Sequence of chain 1.A:
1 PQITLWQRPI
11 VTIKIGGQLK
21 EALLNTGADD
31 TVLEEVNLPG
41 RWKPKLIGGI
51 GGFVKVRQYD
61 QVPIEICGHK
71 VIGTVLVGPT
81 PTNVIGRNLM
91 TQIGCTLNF

This small molecule binds to this protein.
Small molecule (SMILES): CC(C)[C@H](NC(=O)[C@H](Cc1ccc(O)cc1)NC(=O)[C@H](Cc1ccccc1)NC(=O)[C@@H](NC(=O)[C@@H](N)CCC(=O)O)[C@@H](C)O)C(=O)N[C@@H](CC(=O)O)C(=O)NCC(=O)O

Sequence of chain 1.B:
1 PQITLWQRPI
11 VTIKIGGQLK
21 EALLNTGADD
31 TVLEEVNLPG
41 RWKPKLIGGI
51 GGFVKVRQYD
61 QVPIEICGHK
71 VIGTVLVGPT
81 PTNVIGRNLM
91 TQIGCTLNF

Binding-site contacts:
Ligand atom CA contacts residue GLY27 of chain 1.B at 3.4 Å.
Ligand atom CD1 contacts residue GLY27 of chain 1.B at 2.2 Å.
Ligand atom CD contacts residue ARG8 of chain 1.B at 3.4 Å.
Ligand atom OD2 contacts residue ARG8 of chain 1.A at 2.5 Å (salt-bridge).
Ligand atom N contacts residue GLY27 of chain 1.B at 2.8 Å (h-bond).
Ligand atom CG contacts residue GLY27 of chain 1.B at 3.4 Å.
Ligand atom N contacts residue ARG8 of chain 1.B at 2.5 Å (salt-bridge).
Ligand atom CB contacts residue GLY27 of chain 1.A at 3.1 Å.
Ligand atom CA contacts residue ASN25 of chain 1.A at 3.3 Å.
Ligand atom CG contacts residue ASP29 of chain 1.B at 3.2 Å.
Ligand atom CE1 contacts residue VAL84 of chain 1.B at 3.3 Å (hydrophobic).
Ligand atom OD1 contacts residue ARG8 of chain 1.A at 2.8 Å (salt-bridge).
Ligand atom C contacts residue GLY27 of chain 1.A at 3.5 Å.
Ligand atom CA contacts residue ALA28 of chain 1.A at 3.3 Å (hydrophobic).
Ligand atom CG contacts residue ARG8 of chain 1.A at 3.0 Å.
Ligand atom OG1 contacts residue ASP29 of chain 1.A at 3.2 Å (salt-bridge).
Ligand atom CA contacts residue ARG8 of chain 1.B at 3.5 Å.
Ligand atom OG1 contacts residue ASP30 of chain 1.A at 3.2 Å (salt-bridge).
Ligand atom O contacts residue GLY48 of chain 1.B at 3.1 Å (h-bond).
Ligand atom O contacts residue ASP29 of chain 1.B at 3.1 Å (salt-bridge).
Ligand atom CD2 contacts residue THR82 of chain 1.A at 3.5 Å.
Ligand atom O contacts residue GLY27 of chain 1.A at 3.2 Å (h-bond).
Ligand atom CE1 contacts residue GLY27 of chain 1.B at 2.6 Å.
Ligand atom CA contacts residue GLY48 of chain 1.B at 3.5 Å.
Ligand atom N contacts residue GLY27 of chain 1.A at 2.9 Å (h-bond).
Ligand atom C contacts residue GLY27 of chain 1.B at 3.3 Å.
Ligand atom OD1 contacts residue ASP29 of chain 1.B at 2.3 Å (salt-bridge).
Ligand atom CE1 contacts residue LEU23 of chain 1.A at 3.2 Å (hydrophobic).
Ligand atom O contacts residue LEU46 of chain 1.B at 3.0 Å (h-bond).
Ligand atom CB contacts residue ASN25 of chain 1.A at 3.2 Å.
Ligand atom CD1 contacts residue LEU23 of chain 1.A at 3.4 Å (hydrophobic).
Ligand atom CA contacts residue ASP29 of chain 1.A at 3.4 Å.
Ligand atom CG2 contacts residue ALA28 of chain 1.A at 3.5 Å (hydrophobic).
Ligand atom N contacts residue ASN25 of chain 1.A at 3.4 Å (h-bond).
Ligand atom O contacts residue ALA28 of chain 1.B at 3.5 Å.
Ligand atom N contacts residue ASP29 of chain 1.A at 2.6 Å (salt-bridge).
Ligand atom CE2 contacts residue THR82 of chain 1.A at 3.1 Å.
Ligand atom CA contacts residue ILE47 of chain 1.B at 3.4 Å (hydrophobic).
Ligand atom OE2 contacts residue ARG8 of chain 1.B at 3.2 Å (salt-bridge).
Ligand atom CD1 contacts residue ASN25 of chain 1.B at 3.5 Å.